The protein below binds the small molecule below.
Small molecule (SMILES): CC[C@H](C)[C@H](N)C(=O)N[C@@H](CO)C(=O)N[C@@H](CCC(=O)O)C(=O)N[C@H](C=O)C(C)C

Binding-site contacts:
Ligand atom O contacts residue ALA2 of chain 8.E at 3.9 Å.
Ligand atom C contacts residue VAL4 of chain 8.E at 4.2 Å (hydrophobic).
Ligand atom O contacts residue GLN3 of chain 8.E at 3.1 Å (h-bond).
Ligand atom O contacts residue VAL4 of chain 8.E at 3.8 Å.
Ligand atom C contacts residue VAL4 of chain 8.E at 4.0 Å (hydrophobic).
Ligand atom CG1 contacts residue GLN3 of chain 8.E at 4.1 Å.
Ligand atom CG2 contacts residue VAL4 of chain 8.E at 3.8 Å (hydrophobic).
Ligand atom OE1 contacts residue VAL4 of chain 8.E at 3.5 Å.
Ligand atom CG2 contacts residue GLN3 of chain 8.E at 3.4 Å.
Ligand atom CA contacts residue GLN3 of chain 8.E at 4.2 Å.
Ligand atom O contacts residue SER5 of chain 8.E at 3.8 Å.
Ligand atom O contacts residue VAL4 of chain 8.E at 2.9 Å (h-bond).
Ligand atom CA contacts residue ALA2 of chain 8.E at 4.0 Å (hydrophobic).
Ligand atom CA contacts residue VAL4 of chain 8.E at 3.5 Å (hydrophobic).
Ligand atom CD contacts residue VAL4 of chain 8.E at 3.8 Å (hydrophobic).
Ligand atom OE2 contacts residue VAL4 of chain 8.E at 3.6 Å.
Ligand atom CB contacts residue VAL4 of chain 8.E at 4.3 Å (hydrophobic).
Ligand atom OG contacts residue GLN3 of chain 8.E at 3.3 Å (h-bond).
Ligand atom O contacts residue SER6 of chain 8.E at 4.1 Å.
Ligand atom CA contacts residue VAL4 of chain 8.E at 4.0 Å (hydrophobic).
Ligand atom C contacts residue ALA2 of chain 8.E at 3.7 Å (hydrophobic).
Ligand atom C contacts residue GLN3 of chain 8.E at 3.9 Å.
Ligand atom C contacts residue VAL4 of chain 8.E at 3.6 Å (hydrophobic).
Ligand atom CB contacts residue GLN3 of chain 8.E at 4.4 Å.
Ligand atom CB contacts residue ALA2 of chain 8.E at 3.4 Å (hydrophobic).
Ligand atom CG2 contacts residue ALA2 of chain 8.E at 4.0 Å (hydrophobic).
Ligand atom CA contacts residue ALA2 of chain 8.E at 3.5 Å (hydrophobic).
Ligand atom CB contacts residue GLN3 of chain 8.E at 3.4 Å.
Ligand atom CB contacts residue ALA2 of chain 8.E at 4.3 Å (hydrophobic).
Ligand atom N contacts residue VAL4 of chain 8.E at 3.0 Å (h-bond).
Ligand atom C contacts residue ALA2 of chain 8.E at 4.3 Å (hydrophobic).
Ligand atom CB contacts residue VAL4 of chain 8.E at 4.5 Å (hydrophobic).
Ligand atom OE1 contacts residue ASN25 of chain 8.E at 4.4 Å.
Ligand atom N contacts residue ALA2 of chain 8.E at 3.0 Å (h-bond).
Ligand atom CG2 contacts residue SER5 of chain 8.E at 3.7 Å.

Sequence of chain 8.E:
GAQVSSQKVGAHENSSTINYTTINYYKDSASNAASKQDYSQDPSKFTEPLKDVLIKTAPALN